Sequence of chain 1.A:
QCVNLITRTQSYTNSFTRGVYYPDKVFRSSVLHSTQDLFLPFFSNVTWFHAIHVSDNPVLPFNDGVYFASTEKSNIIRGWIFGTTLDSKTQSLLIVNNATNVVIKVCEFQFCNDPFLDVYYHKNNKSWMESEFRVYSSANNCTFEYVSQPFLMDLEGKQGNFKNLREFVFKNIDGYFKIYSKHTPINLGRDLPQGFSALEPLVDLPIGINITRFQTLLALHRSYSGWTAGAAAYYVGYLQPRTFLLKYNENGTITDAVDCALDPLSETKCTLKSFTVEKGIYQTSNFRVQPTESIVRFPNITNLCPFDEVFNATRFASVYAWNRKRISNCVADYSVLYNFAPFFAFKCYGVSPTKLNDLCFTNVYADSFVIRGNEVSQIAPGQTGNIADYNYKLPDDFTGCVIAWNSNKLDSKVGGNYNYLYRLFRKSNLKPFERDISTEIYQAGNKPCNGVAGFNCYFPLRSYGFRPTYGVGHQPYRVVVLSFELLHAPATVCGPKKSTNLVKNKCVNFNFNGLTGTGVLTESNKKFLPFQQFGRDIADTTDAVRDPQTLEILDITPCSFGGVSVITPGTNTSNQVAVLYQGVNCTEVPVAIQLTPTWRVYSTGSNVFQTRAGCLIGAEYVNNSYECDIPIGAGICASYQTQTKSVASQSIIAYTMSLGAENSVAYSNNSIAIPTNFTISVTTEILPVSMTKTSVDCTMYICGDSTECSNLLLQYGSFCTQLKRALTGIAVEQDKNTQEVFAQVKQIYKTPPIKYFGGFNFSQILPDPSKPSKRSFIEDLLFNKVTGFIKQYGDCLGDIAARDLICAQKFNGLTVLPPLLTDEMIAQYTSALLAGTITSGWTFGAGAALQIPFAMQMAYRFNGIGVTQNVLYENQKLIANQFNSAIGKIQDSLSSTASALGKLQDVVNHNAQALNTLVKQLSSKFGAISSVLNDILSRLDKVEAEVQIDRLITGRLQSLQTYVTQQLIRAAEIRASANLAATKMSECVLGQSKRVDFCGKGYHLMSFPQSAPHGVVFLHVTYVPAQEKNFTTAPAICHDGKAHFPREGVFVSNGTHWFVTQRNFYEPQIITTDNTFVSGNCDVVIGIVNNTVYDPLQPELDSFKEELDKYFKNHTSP

Binding-site contacts:
Ligand atom C3 contacts residue ASN279 of chain 1.A at 3.9 Å.
Ligand atom C7 contacts residue ASN279 of chain 1.A at 3.4 Å.
Ligand atom C5 contacts residue ASN279 of chain 1.A at 3.7 Å.
Ligand atom C7 contacts residue GLU278 of chain 1.A at 3.9 Å.
Ligand atom C8 contacts residue ASN279 of chain 1.A at 4.4 Å.
Ligand atom C1 contacts residue ASN279 of chain 1.A at 1.4 Å.
Ligand atom C1 contacts residue GLU278 of chain 1.A at 3.2 Å.
Ligand atom C8 contacts residue GLU278 of chain 1.A at 3.5 Å.
Ligand atom C2 contacts residue GLU278 of chain 1.A at 3.5 Å.
Ligand atom N2 contacts residue ASN279 of chain 1.A at 3.0 Å (h-bond).
Ligand atom C2 contacts residue ASN279 of chain 1.A at 2.5 Å.
Ligand atom O5 contacts residue ASN279 of chain 1.A at 2.3 Å (h-bond).
Ligand atom C4 contacts residue ASN279 of chain 1.A at 4.3 Å.
Ligand atom O7 contacts residue ASN279 of chain 1.A at 3.5 Å (h-bond).
Ligand atom N2 contacts residue GLU278 of chain 1.A at 2.9 Å (salt-bridge).
Ligand atom C3 contacts residue GLU278 of chain 1.A at 4.2 Å.

The protein below binds the small molecule below.
Small molecule (SMILES): CC(=O)N[C@H]1[C@H](O[C@H]2[C@H](O)[C@@H](NC(C)=O)CO[C@@H]2CO)O[C@H](CO)[C@@H](O[C@H]2O[C@H](CO)[C@@H](O)[C@H](O)[C@@H]2O)[C@@H]1O